Binding-site contacts:
Ligand atom C1 contacts residue ASP108 of chain 1.A at 3.8 Å.
Ligand atom N8 contacts residue VAL35 of chain 1.A at 3.6 Å.
Ligand atom C8 contacts residue LEU27 of chain 1.A at 3.7 Å (hydrophobic).
Ligand atom C11 contacts residue MET104 of chain 1.A at 4.0 Å (hydrophobic).
Ligand atom C2 contacts residue GLY107 of chain 1.A at 4.1 Å.
Ligand atom C16 contacts residue VAL35 of chain 1.A at 3.7 Å (hydrophobic).
Ligand atom C2 contacts residue LEU27 of chain 1.A at 4.0 Å (hydrophobic).
Ligand atom C13 contacts residue MET164 of chain 1.A at 4.0 Å (hydrophobic).
Ligand atom C14 contacts residue VAL35 of chain 1.A at 3.8 Å (hydrophobic).
Ligand atom C15 contacts residue MET178 of chain 1.A at 3.9 Å (hydrophobic).
Ligand atom C20 contacts residue VAL35 of chain 1.A at 3.7 Å (hydrophobic).
Ligand atom C12 contacts residue ALA53 of chain 1.A at 3.7 Å (hydrophobic).
Ligand atom N5 contacts residue MET104 of chain 1.A at 3.2 Å (h-bond).
Ligand atom N7 contacts residue VAL35 of chain 1.A at 3.8 Å.
Ligand atom C17 contacts residue VAL35 of chain 1.A at 4.0 Å (hydrophobic).
Ligand atom N5 contacts residue GLU102 of chain 1.A at 3.9 Å.
Ligand atom C2 contacts residue THR105 of chain 1.A at 4.1 Å.
Ligand atom C11 contacts residue GLU102 of chain 1.A at 3.3 Å.
Ligand atom CL contacts residue ASP175 of chain 1.A at 3.8 Å.
Ligand atom N4 contacts residue MET104 of chain 1.A at 2.7 Å (h-bond).
Ligand atom C15 contacts residue LYS55 of chain 1.A at 3.9 Å.
Ligand atom N2 contacts residue GLY107 of chain 1.A at 3.9 Å.
Ligand atom C3 contacts residue GLY107 of chain 1.A at 3.7 Å.
Ligand atom N7 contacts residue MET178 of chain 1.A at 3.8 Å.
Ligand atom C18 contacts residue LEU27 of chain 1.A at 3.8 Å (hydrophobic).
Ligand atom C3 contacts residue MET104 of chain 1.A at 3.2 Å (hydrophobic).
Ligand atom C2 contacts residue MET104 of chain 1.A at 3.6 Å (hydrophobic).
Ligand atom C1 contacts residue MET164 of chain 1.A at 4.1 Å (hydrophobic).
Ligand atom N5 contacts residue ALA53 of chain 1.A at 3.9 Å.
Ligand atom C1 contacts residue GLY107 of chain 1.A at 3.7 Å.
Ligand atom C19 contacts residue GLN29 of chain 1.A at 4.0 Å.
Ligand atom C9 contacts residue LEU27 of chain 1.A at 3.2 Å (hydrophobic).
Ligand atom N1 contacts residue GLY107 of chain 1.A at 3.6 Å.
Ligand atom C4 contacts residue GLY107 of chain 1.A at 3.4 Å.
Ligand atom C10 contacts residue MET104 of chain 1.A at 3.7 Å (hydrophobic).
Ligand atom C11 contacts residue ALA53 of chain 1.A at 3.5 Å (hydrophobic).
Ligand atom C19 contacts residue GLY28 of chain 1.A at 4.0 Å.
Ligand atom CL contacts residue MET101 of chain 1.A at 3.8 Å.
Ligand atom C17 contacts residue LEU27 of chain 1.A at 4.0 Å (hydrophobic).
Ligand atom C6 contacts residue THR105 of chain 1.A at 4.0 Å.

A protein and the small-molecule ligand that binds it are described below.
Small molecule (SMILES): Cc1nn(C2CCNCC2)cc1Nc1ncc(Cl)c(-c2cnc3ccccn23)n1

Sequence of chain 1.A:
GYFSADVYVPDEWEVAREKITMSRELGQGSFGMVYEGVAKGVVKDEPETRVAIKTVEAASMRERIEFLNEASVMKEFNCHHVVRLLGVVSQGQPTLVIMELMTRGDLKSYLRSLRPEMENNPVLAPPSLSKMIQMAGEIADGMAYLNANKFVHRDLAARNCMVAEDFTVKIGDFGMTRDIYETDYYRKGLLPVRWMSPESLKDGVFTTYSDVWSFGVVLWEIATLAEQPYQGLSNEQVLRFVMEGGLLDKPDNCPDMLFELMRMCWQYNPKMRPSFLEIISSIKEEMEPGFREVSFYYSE